This protein binds this small molecule.
Small molecule (SMILES): CCc1ccc(-c2ccc3c(c2)-c2n[nH]cc2S(=O)(=O)N3C)cc1

Binding-site contacts:
Ligand atom C10 contacts residue ARG168 of chain 1.A at 4.0 Å.
Ligand atom C18 contacts residue ARG168 of chain 1.A at 3.6 Å.
Ligand atom O16 contacts residue MET225 of chain 1.A at 3.4 Å (h-bond).
Ligand atom N20 contacts residue ARG168 of chain 1.A at 3.4 Å (salt-bridge).
Ligand atom C6 contacts residue HIS162 of chain 1.A at 4.0 Å.
Ligand atom C23 contacts residue ARG168 of chain 1.A at 3.6 Å.
Ligand atom C23 contacts residue LEU152 of chain 1.A at 3.5 Å (hydrophobic).
Ligand atom O17 contacts residue MET225 of chain 1.A at 3.9 Å.
Ligand atom C7 contacts residue LEU155 of chain 1.A at 3.7 Å (hydrophobic).
Ligand atom N20 contacts residue LEU152 of chain 1.A at 3.7 Å.
Ligand atom C3 contacts residue HIS162 of chain 1.A at 3.8 Å.
Ligand atom C4 contacts residue HIS162 of chain 1.A at 3.5 Å.
Ligand atom O17 contacts residue PHE226 of chain 1.A at 3.5 Å.
Ligand atom C12 contacts residue ARG168 of chain 1.A at 3.9 Å.
Ligand atom C11 contacts residue LEU180 of chain 1.A at 3.6 Å (hydrophobic).
Ligand atom C10 contacts residue ASN169 of chain 1.A at 3.6 Å.
Ligand atom C8 contacts residue LEU155 of chain 1.A at 3.9 Å (hydrophobic).
Ligand atom N22 contacts residue ARG168 of chain 1.A at 3.5 Å (salt-bridge).
Ligand atom C24 contacts residue ARG168 of chain 1.A at 3.7 Å.
Ligand atom C10 contacts residue LEU180 of chain 1.A at 3.7 Å (hydrophobic).
Ligand atom C11 contacts residue ASN169 of chain 1.A at 3.3 Å.
Ligand atom C5 contacts residue HIS162 of chain 1.A at 3.6 Å.
Ligand atom C14 contacts residue LEU180 of chain 1.A at 4.0 Å (hydrophobic).
Ligand atom O17 contacts residue CYS229 of chain 1.A at 3.5 Å.
Ligand atom C8 contacts residue PHE160 of chain 1.A at 3.8 Å (hydrophobic).
Ligand atom C11 contacts residue ARG168 of chain 1.A at 3.7 Å.
Ligand atom C10 contacts residue GLY181 of chain 1.A at 3.5 Å.
Ligand atom C12 contacts residue LEU180 of chain 1.A at 3.8 Å (hydrophobic).
Ligand atom C14 contacts residue VAL170 of chain 1.A at 3.4 Å (hydrophobic).
Ligand atom C9 contacts residue ARG168 of chain 1.A at 4.0 Å.
Ligand atom O16 contacts residue ARG168 of chain 1.A at 3.5 Å.
Ligand atom C19 contacts residue ARG168 of chain 1.A at 3.4 Å.
Ligand atom C19 contacts residue ASP222 of chain 1.A at 3.3 Å.
Ligand atom C14 contacts residue CYS229 of chain 1.A at 4.0 Å (hydrophobic).
Ligand atom C5 contacts residue GLY181 of chain 1.A at 3.7 Å.
Ligand atom N20 contacts residue ASP222 of chain 1.A at 3.2 Å.
Ligand atom C4 contacts residue ASP182 of chain 1.A at 4.0 Å.
Ligand atom C25 contacts residue ARG168 of chain 1.A at 3.9 Å.
Ligand atom C1 contacts residue MET93 of chain 1.A at 3.6 Å (hydrophobic).
Ligand atom N22 contacts residue LEU152 of chain 1.A at 3.2 Å.

Sequence of chain 1.A:
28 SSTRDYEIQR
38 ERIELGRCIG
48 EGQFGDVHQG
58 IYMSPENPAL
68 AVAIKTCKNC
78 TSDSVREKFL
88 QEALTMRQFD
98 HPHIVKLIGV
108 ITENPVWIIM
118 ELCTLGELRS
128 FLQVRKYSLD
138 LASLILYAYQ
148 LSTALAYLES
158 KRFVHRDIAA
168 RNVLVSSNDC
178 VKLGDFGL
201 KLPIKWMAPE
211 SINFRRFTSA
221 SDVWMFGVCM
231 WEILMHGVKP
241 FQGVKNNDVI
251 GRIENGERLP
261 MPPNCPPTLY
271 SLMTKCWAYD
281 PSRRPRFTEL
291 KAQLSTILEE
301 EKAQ